Sequence of chain 1.A:
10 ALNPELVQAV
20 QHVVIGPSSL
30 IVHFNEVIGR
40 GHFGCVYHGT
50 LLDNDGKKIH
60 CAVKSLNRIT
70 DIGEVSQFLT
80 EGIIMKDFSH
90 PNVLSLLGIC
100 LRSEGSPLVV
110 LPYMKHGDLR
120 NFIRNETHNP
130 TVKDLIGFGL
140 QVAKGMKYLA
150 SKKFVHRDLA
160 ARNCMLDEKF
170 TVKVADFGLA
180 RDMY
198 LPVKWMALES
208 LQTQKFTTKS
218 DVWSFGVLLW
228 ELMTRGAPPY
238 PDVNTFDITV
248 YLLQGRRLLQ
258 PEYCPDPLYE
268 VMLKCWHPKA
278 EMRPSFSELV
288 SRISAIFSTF

This small molecule binds to this protein.
Small molecule (SMILES): Cc1c[nH]c2ncc(-c3c[nH]c4c3CNC4=O)cc12

Binding-site contacts:
Ligand atom C contacts residue MET182 of chain 1.A at 3.6 Å (hydrophobic).
Ligand atom C9 contacts residue ILE37 of chain 1.A at 4.1 Å (hydrophobic).
Ligand atom N2 contacts residue GLY116 of chain 1.A at 3.8 Å.
Ligand atom N1 contacts residue PRO111 of chain 1.A at 3.9 Å.
Ligand atom C7 contacts residue MET113 of chain 1.A at 3.3 Å (hydrophobic).
Ligand atom N3 contacts residue TYR112 of chain 1.A at 3.6 Å.
Ligand atom C8 contacts residue MET113 of chain 1.A at 4.0 Å (hydrophobic).
Ligand atom C12 contacts residue LYS114 of chain 1.A at 3.9 Å.
Ligand atom C9 contacts residue GLY116 of chain 1.A at 3.9 Å.
Ligand atom C12 contacts residue GLY116 of chain 1.A at 4.2 Å.
Ligand atom C11 contacts residue GLY116 of chain 1.A at 3.7 Å.
Ligand atom C11 contacts residue MET113 of chain 1.A at 3.6 Å (hydrophobic).
Ligand atom N contacts residue ALA61 of chain 1.A at 3.4 Å.
Ligand atom C11 contacts residue ILE37 of chain 1.A at 3.7 Å (hydrophobic).
Ligand atom C12 contacts residue ILE37 of chain 1.A at 4.2 Å (hydrophobic).
Ligand atom N2 contacts residue GLY38 of chain 1.A at 3.9 Å.
Ligand atom C2 contacts residue LEU110 of chain 1.A at 3.7 Å (hydrophobic).
Ligand atom N1 contacts residue ALA61 of chain 1.A at 3.8 Å.
Ligand atom N contacts residue PRO111 of chain 1.A at 2.8 Å (h-bond).
Ligand atom C12 contacts residue MET113 of chain 1.A at 3.2 Å (hydrophobic).
Ligand atom N3 contacts residue LYS114 of chain 1.A at 3.7 Å.
Ligand atom C3 contacts residue PRO111 of chain 1.A at 3.7 Å (hydrophobic).
Ligand atom N contacts residue LEU110 of chain 1.A at 4.1 Å.
Ligand atom C2 contacts residue PRO111 of chain 1.A at 3.8 Å (hydrophobic).
Ligand atom C7 contacts residue ILE37 of chain 1.A at 3.7 Å (hydrophobic).
Ligand atom C6 contacts residue MET113 of chain 1.A at 3.9 Å (hydrophobic).
Ligand atom C2 contacts residue LEU93 of chain 1.A at 3.8 Å (hydrophobic).
Ligand atom C8 contacts residue ILE37 of chain 1.A at 3.5 Å (hydrophobic).
Ligand atom N1 contacts residue TYR112 of chain 1.A at 3.7 Å.
Ligand atom N1 contacts residue MET113 of chain 1.A at 2.9 Å (h-bond).
Ligand atom C12 contacts residue TYR112 of chain 1.A at 3.3 Å (hydrophobic).
Ligand atom N contacts residue MET113 of chain 1.A at 3.8 Å.
Ligand atom C8 contacts residue GLY116 of chain 1.A at 3.8 Å.
Ligand atom C9 contacts residue PHE42 of chain 1.A at 3.4 Å (hydrophobic).
Ligand atom C10 contacts residue GLY116 of chain 1.A at 3.7 Å.
Ligand atom C3 contacts residue ALA61 of chain 1.A at 3.7 Å (hydrophobic).
Ligand atom C6 contacts residue ILE37 of chain 1.A at 3.6 Å (hydrophobic).
Ligand atom N2 contacts residue PHE42 of chain 1.A at 3.5 Å.
Ligand atom C3 contacts residue MET113 of chain 1.A at 3.7 Å (hydrophobic).
Ligand atom C7 contacts residue TYR112 of chain 1.A at 4.0 Å (hydrophobic).